Binding-site contacts:
Ligand atom C7 contacts residue ASN12 of chain 26.K at 3.9 Å.
Ligand atom C5 contacts residue ASN12 of chain 26.K at 4.2 Å.
Ligand atom O7 contacts residue ASN12 of chain 26.K at 3.6 Å.
Ligand atom O5 contacts residue ASN12 of chain 26.K at 2.8 Å (h-bond).
Ligand atom C1 contacts residue ASN12 of chain 26.K at 2.2 Å.
Ligand atom C2 contacts residue ASN12 of chain 26.K at 3.3 Å.
Ligand atom N2 contacts residue ASN12 of chain 26.K at 3.8 Å.

This protein binds this small molecule.
Small molecule (SMILES): CC(=O)N[C@H]1[C@H](O[C@H]2[C@H](O)[C@@H](NC(C)=O)CO[C@@H]2CO)O[C@H](CO)[C@@H](O)[C@@H]1O

Sequence of chain 26.K:
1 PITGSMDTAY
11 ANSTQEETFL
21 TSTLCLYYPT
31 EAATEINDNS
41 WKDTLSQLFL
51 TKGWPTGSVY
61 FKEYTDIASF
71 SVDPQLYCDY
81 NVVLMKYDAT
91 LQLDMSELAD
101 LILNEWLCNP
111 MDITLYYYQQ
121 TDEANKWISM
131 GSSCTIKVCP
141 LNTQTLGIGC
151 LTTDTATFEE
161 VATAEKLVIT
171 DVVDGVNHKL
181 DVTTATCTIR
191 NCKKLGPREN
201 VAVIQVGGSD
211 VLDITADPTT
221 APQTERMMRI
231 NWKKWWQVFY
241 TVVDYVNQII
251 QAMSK